Sequence of chain 1.B:
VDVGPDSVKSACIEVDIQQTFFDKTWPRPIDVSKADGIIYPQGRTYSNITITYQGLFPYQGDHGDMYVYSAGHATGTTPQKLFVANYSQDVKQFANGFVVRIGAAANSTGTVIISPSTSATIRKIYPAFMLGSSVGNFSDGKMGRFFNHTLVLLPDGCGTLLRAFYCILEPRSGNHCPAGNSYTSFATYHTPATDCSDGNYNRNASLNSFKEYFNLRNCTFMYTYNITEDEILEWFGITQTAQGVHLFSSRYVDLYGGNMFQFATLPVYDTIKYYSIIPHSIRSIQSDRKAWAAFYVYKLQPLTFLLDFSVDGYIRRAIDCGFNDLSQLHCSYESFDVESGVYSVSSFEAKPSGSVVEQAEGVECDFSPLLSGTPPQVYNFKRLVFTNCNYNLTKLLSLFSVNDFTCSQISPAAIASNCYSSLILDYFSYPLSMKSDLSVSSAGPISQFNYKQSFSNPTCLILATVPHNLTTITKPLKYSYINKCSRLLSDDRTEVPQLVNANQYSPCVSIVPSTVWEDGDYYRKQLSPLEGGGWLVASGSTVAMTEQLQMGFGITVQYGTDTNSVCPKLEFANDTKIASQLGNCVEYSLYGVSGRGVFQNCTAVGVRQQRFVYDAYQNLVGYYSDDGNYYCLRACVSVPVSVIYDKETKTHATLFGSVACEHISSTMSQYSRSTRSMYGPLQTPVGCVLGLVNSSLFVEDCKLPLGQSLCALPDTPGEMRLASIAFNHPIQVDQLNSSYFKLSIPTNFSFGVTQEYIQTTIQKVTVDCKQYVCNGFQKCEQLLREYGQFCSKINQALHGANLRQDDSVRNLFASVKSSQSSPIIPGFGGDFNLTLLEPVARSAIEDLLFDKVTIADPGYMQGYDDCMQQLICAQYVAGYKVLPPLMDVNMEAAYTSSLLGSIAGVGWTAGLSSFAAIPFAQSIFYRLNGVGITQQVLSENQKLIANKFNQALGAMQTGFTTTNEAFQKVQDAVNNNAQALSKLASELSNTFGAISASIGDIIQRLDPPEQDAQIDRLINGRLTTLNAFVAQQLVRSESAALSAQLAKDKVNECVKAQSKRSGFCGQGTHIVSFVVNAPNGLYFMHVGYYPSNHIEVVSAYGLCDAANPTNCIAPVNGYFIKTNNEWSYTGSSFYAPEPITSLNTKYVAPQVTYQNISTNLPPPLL

A small-molecule ligand and the protein it binds are described below.
Small molecule (SMILES): CC(=O)N[C@H]1[C@H](O[C@H]2[C@H](O)[C@@H](NC(C)=O)CO[C@@H]2CO)O[C@H](CO)[C@@H](O)[C@@H]1O

Binding-site contacts:
Ligand atom O5 contacts residue ASN69 of chain 1.B at 2.3 Å (h-bond).
Ligand atom C2 contacts residue ASN69 of chain 1.B at 2.5 Å.
Ligand atom O7 contacts residue ASN69 of chain 1.B at 3.0 Å (h-bond).
Ligand atom C2 contacts residue VAL332 of chain 1.B at 4.1 Å (hydrophobic).
Ligand atom C3 contacts residue ASN69 of chain 1.B at 3.6 Å.
Ligand atom O7 contacts residue SER331 of chain 1.B at 4.2 Å.
Ligand atom C1 contacts residue ASN69 of chain 1.B at 1.4 Å.
Ligand atom N2 contacts residue ASN69 of chain 1.B at 3.3 Å (h-bond).
Ligand atom O3 contacts residue ASN69 of chain 1.B at 3.9 Å.
Ligand atom C7 contacts residue ASN69 of chain 1.B at 3.2 Å.
Ligand atom C4 contacts residue ASN69 of chain 1.B at 4.2 Å.
Ligand atom C7 contacts residue VAL332 of chain 1.B at 4.2 Å (hydrophobic).
Ligand atom C5 contacts residue ASN69 of chain 1.B at 3.6 Å.
Ligand atom O7 contacts residue VAL332 of chain 1.B at 3.3 Å.
Ligand atom C8 contacts residue ASN69 of chain 1.B at 3.4 Å.